A small-molecule ligand and the protein it binds are described below.
Small molecule (SMILES): N[C@@H](Cc1c[nH]c2ccccc12)C(=O)O

Sequence of chain 1.M:
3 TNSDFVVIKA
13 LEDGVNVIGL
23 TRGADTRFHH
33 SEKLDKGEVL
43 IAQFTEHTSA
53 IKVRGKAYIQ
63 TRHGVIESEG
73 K

Sequence of chain 1.N:
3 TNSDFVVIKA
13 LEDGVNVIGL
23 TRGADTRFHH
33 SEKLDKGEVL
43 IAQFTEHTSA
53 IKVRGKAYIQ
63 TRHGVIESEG

Binding-site contacts:
Ligand atom O contacts residue THR23 of chain 1.N at 4.0 Å.
Ligand atom CZ3 contacts residue GLY21 of chain 1.M at 3.6 Å.
Ligand atom N contacts residue THR23 of chain 1.N at 2.9 Å (h-bond).
Ligand atom CD1 contacts residue SER51 of chain 1.N at 3.5 Å.
Ligand atom CD1 contacts residue THR47 of chain 1.M at 3.8 Å.
Ligand atom CZ2 contacts residue ILE53 of chain 1.M at 4.0 Å (hydrophobic).
Ligand atom CB contacts residue THR28 of chain 1.N at 3.5 Å.
Ligand atom C contacts residue THR50 of chain 1.M at 4.1 Å.
Ligand atom CA contacts residue GLY25 of chain 1.N at 3.6 Å.
Ligand atom C contacts residue THR47 of chain 1.M at 3.5 Å.
Ligand atom OXT contacts residue HIS31 of chain 1.M at 3.9 Å.
Ligand atom CE2 contacts residue GLN45 of chain 1.M at 3.9 Å.
Ligand atom O contacts residue ARG24 of chain 1.N at 3.5 Å.
Ligand atom CB contacts residue THR23 of chain 1.N at 3.8 Å.
Ligand atom O contacts residue GLY25 of chain 1.N at 3.0 Å (h-bond).
Ligand atom CH2 contacts residue GLY21 of chain 1.M at 3.6 Å.
Ligand atom OXT contacts residue THR50 of chain 1.M at 3.0 Å (h-bond).
Ligand atom O contacts residue SER51 of chain 1.N at 2.9 Å (h-bond).
Ligand atom CZ3 contacts residue HIS32 of chain 1.M at 4.1 Å.
Ligand atom CZ2 contacts residue ALA44 of chain 1.M at 3.8 Å (hydrophobic).
Ligand atom OXT contacts residue THR47 of chain 1.M at 2.6 Å (h-bond).
Ligand atom N contacts residue GLY25 of chain 1.N at 2.8 Å (h-bond).
Ligand atom CA contacts residue THR23 of chain 1.N at 3.9 Å.
Ligand atom N contacts residue THR28 of chain 1.N at 2.8 Å (h-bond).
Ligand atom CA contacts residue THR28 of chain 1.N at 3.1 Å.
Ligand atom NE1 contacts residue GLN45 of chain 1.M at 2.8 Å (h-bond).
Ligand atom CB contacts residue SER51 of chain 1.N at 3.4 Å.
Ligand atom CA contacts residue SER51 of chain 1.N at 3.9 Å.
Ligand atom N contacts residue ARG24 of chain 1.N at 4.0 Å.
Ligand atom CG contacts residue SER51 of chain 1.N at 3.8 Å.
Ligand atom CD1 contacts residue GLN45 of chain 1.M at 3.5 Å.
Ligand atom N contacts residue ASP27 of chain 1.N at 2.9 Å (salt-bridge).
Ligand atom OXT contacts residue HIS49 of chain 1.M at 4.0 Å.
Ligand atom NE1 contacts residue ALA44 of chain 1.M at 3.8 Å.
Ligand atom CE2 contacts residue ALA44 of chain 1.M at 3.9 Å (hydrophobic).
Ligand atom CE3 contacts residue HIS32 of chain 1.M at 4.0 Å.
Ligand atom C contacts residue GLY25 of chain 1.N at 3.5 Å.
Ligand atom CZ2 contacts residue THR50 of chain 1.M at 3.9 Å.
Ligand atom O contacts residue THR47 of chain 1.M at 3.7 Å.
Ligand atom C contacts residue SER51 of chain 1.N at 3.6 Å.